Sequence of chain 1.B:
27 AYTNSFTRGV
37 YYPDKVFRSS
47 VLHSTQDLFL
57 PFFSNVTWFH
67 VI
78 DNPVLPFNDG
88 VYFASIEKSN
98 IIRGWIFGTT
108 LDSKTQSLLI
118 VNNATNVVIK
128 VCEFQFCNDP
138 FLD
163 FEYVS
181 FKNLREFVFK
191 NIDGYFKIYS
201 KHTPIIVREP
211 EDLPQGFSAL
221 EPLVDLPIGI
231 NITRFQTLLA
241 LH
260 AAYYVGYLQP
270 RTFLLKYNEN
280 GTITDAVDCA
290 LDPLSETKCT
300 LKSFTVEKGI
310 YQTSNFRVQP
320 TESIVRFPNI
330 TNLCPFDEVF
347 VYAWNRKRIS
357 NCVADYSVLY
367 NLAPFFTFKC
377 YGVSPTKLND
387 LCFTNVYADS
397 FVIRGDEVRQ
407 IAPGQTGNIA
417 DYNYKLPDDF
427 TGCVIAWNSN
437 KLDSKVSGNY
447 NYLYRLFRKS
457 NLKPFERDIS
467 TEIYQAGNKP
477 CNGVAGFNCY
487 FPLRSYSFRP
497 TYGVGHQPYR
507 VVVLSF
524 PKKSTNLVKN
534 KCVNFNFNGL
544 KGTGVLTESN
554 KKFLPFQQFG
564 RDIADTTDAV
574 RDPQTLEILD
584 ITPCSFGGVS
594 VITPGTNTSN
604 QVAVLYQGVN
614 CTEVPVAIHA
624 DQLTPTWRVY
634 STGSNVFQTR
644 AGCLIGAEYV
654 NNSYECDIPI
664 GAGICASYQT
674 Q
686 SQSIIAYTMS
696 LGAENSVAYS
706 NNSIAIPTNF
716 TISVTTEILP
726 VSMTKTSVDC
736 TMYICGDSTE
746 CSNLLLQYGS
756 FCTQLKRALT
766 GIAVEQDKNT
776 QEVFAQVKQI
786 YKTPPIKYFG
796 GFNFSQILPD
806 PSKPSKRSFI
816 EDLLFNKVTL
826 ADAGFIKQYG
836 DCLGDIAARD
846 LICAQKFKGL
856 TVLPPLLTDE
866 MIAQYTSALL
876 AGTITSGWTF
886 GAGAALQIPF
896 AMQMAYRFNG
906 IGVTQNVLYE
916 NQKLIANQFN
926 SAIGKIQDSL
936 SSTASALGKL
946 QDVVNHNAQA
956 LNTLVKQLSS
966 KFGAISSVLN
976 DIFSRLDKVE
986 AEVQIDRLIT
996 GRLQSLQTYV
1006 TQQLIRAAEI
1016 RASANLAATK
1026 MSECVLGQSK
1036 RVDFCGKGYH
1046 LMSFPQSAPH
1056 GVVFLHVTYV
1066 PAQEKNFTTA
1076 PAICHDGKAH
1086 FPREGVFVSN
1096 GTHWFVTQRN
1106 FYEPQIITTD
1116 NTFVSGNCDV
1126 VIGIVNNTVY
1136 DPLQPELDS

The protein below binds the small molecule below.
Small molecule (SMILES): CC(=O)N[C@H]1[C@H](O[C@H]2[C@H](O)[C@@H](NC(C)=O)CO[C@@H]2CO)O[C@H](CO)[C@@H](O[C@H]2O[C@H](CO)[C@@H](O)[C@H](O)[C@@H]2O)[C@@H]1O

Binding-site contacts:
Ligand atom C5 contacts residue SER800 of chain 1.B at 3.4 Å.
Ligand atom C5 contacts residue ASN798 of chain 1.B at 3.7 Å.
Ligand atom C3 contacts residue SER800 of chain 1.B at 4.0 Å.
Ligand atom C4 contacts residue SER800 of chain 1.B at 4.2 Å.
Ligand atom C1 contacts residue SER800 of chain 1.B at 3.4 Å.
Ligand atom N2 contacts residue ASN798 of chain 1.B at 2.9 Å (h-bond).
Ligand atom C1 contacts residue ASN798 of chain 1.B at 1.4 Å.
Ligand atom O5 contacts residue ASN798 of chain 1.B at 2.4 Å (h-bond).
Ligand atom C5 contacts residue GLN801 of chain 1.B at 3.4 Å.
Ligand atom C4 contacts residue ASN798 of chain 1.B at 4.3 Å.
Ligand atom C7 contacts residue ASN798 of chain 1.B at 3.3 Å.
Ligand atom C6 contacts residue SER800 of chain 1.B at 4.5 Å.
Ligand atom C8 contacts residue LYS792 of chain 1.B at 4.3 Å.
Ligand atom C2 contacts residue SER800 of chain 1.B at 4.3 Å.
Ligand atom C3 contacts residue ASN798 of chain 1.B at 3.8 Å.
Ligand atom O5 contacts residue SER800 of chain 1.B at 3.7 Å.
Ligand atom O4 contacts residue SER800 of chain 1.B at 4.4 Å.
Ligand atom C8 contacts residue ASN798 of chain 1.B at 4.4 Å.
Ligand atom O5 contacts residue GLN801 of chain 1.B at 4.0 Å.
Ligand atom C6 contacts residue GLN801 of chain 1.B at 3.6 Å.
Ligand atom O7 contacts residue ASN798 of chain 1.B at 3.5 Å (h-bond).
Ligand atom C2 contacts residue ASN798 of chain 1.B at 2.5 Å.